A protein and the small-molecule ligand that binds it are described below.
Small molecule (SMILES): CC(=O)N[C@@H]1[C@@H](O)[C@H](O)[C@@H](CO)O[C@H]1O

Binding-site contacts:
Ligand atom C1 contacts residue ASN346 of chain 2.A at 1.5 Å.
Ligand atom N2 contacts residue ASN346 of chain 2.A at 3.4 Å (h-bond).
Ligand atom C7 contacts residue ASN346 of chain 2.A at 4.1 Å.
Ligand atom O7 contacts residue ASN346 of chain 2.A at 4.4 Å.
Ligand atom O6 contacts residue MET351 of chain 2.A at 3.8 Å.
Ligand atom O6 contacts residue ASN346 of chain 2.A at 4.0 Å.
Ligand atom C5 contacts residue ASN346 of chain 2.A at 3.4 Å.
Ligand atom O5 contacts residue ASN346 of chain 2.A at 2.3 Å (h-bond).
Ligand atom C6 contacts residue ASN346 of chain 2.A at 4.3 Å.
Ligand atom C7 contacts residue SER344 of chain 2.A at 4.4 Å.
Ligand atom O7 contacts residue SER344 of chain 2.A at 3.7 Å.
Ligand atom C3 contacts residue ASN346 of chain 2.A at 4.0 Å.
Ligand atom C4 contacts residue ASN346 of chain 2.A at 4.3 Å.
Ligand atom C2 contacts residue ASN346 of chain 2.A at 2.8 Å.

Sequence of chain 2.A:
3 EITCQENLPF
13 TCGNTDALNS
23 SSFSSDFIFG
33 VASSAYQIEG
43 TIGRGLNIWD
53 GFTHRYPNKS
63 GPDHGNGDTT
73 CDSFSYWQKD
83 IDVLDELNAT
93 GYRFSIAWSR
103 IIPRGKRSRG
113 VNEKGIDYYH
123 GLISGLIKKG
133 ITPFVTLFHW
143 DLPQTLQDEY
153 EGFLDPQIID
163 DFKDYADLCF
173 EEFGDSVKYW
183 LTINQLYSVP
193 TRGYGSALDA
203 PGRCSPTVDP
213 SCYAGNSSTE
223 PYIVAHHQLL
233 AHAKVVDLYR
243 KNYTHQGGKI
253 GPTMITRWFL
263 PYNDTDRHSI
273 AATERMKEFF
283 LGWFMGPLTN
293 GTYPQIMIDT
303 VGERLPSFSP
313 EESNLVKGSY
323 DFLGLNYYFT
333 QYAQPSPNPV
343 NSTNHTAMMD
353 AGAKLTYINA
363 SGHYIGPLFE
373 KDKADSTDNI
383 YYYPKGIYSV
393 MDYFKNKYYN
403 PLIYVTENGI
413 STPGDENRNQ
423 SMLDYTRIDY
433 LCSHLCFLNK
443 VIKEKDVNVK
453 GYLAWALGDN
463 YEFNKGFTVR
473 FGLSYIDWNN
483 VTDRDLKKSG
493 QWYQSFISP